Binding-site contacts:
Ligand atom N3 contacts residue ILE105 of chain 1.A at 4.2 Å.
Ligand atom N2 contacts residue GLN108 of chain 1.A at 3.8 Å.
Ligand atom N3 contacts residue PT1 of chain 1.F at 3.5 Å.
Ligand atom C1 contacts residue GLN108 of chain 1.A at 3.7 Å.
Ligand atom C2 contacts residue GLN108 of chain 1.A at 3.8 Å.
Ligand atom N1 contacts residue GLN108 of chain 1.A at 3.8 Å.
Ligand atom PT contacts residue GLN108 of chain 1.A at 3.9 Å.

Sequence of chain 1.A:
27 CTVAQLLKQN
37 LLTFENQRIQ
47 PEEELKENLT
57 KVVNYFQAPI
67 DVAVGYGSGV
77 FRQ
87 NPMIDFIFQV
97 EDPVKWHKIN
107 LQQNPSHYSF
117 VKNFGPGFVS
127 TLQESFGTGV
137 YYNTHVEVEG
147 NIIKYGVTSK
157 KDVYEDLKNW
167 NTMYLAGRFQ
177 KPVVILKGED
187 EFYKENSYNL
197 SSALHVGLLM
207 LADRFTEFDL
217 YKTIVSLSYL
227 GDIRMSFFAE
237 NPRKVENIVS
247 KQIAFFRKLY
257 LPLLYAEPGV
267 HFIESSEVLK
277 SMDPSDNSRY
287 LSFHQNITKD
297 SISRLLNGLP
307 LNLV

The small molecule below binds the protein below.
Small molecule (SMILES): N#C[Pt-2](C#N)(C#N)C#N